Sequence of chain 1.A:
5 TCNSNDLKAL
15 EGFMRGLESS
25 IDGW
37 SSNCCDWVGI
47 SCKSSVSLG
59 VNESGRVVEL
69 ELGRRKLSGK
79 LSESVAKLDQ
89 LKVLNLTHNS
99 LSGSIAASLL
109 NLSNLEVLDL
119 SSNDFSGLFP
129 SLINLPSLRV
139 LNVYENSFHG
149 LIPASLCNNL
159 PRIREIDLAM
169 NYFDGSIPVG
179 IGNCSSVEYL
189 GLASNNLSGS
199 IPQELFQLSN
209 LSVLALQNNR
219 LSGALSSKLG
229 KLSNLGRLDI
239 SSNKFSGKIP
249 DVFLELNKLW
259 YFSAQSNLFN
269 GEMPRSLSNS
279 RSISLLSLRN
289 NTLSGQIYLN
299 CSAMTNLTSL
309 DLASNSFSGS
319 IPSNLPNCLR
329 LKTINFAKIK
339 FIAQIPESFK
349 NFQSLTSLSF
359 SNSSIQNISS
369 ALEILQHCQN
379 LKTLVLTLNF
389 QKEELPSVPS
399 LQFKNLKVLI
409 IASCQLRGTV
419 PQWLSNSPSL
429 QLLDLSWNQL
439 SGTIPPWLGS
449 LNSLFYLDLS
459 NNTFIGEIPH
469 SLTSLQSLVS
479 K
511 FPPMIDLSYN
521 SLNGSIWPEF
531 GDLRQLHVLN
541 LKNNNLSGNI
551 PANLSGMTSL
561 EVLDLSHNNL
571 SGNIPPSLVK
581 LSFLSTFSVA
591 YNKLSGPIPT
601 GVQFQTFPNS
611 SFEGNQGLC

Binding-site contacts:
Ligand atom C5 contacts residue TRP435 of chain 1.A at 4.3 Å (hydrophobic).
Ligand atom C6 contacts residue GLN413 of chain 1.A at 3.9 Å.
Ligand atom O3 contacts residue TRP435 of chain 1.A at 4.0 Å.
Ligand atom C3 contacts residue TRP435 of chain 1.A at 4.4 Å (hydrophobic).
Ligand atom C2 contacts residue TRP435 of chain 1.A at 4.0 Å (hydrophobic).
Ligand atom C6 contacts residue TRP435 of chain 1.A at 4.2 Å (hydrophobic).
Ligand atom C7 contacts residue TRP435 of chain 1.A at 4.3 Å (hydrophobic).
Ligand atom O5 contacts residue TRP435 of chain 1.A at 3.9 Å.
Ligand atom C1 contacts residue TRP435 of chain 1.A at 4.2 Å (hydrophobic).
Ligand atom C4 contacts residue ASN459 of chain 1.A at 4.1 Å.
Ligand atom N2 contacts residue ASN459 of chain 1.A at 2.9 Å (h-bond).
Ligand atom O7 contacts residue ASN459 of chain 1.A at 3.4 Å (h-bond).
Ligand atom C4 contacts residue TRP435 of chain 1.A at 3.8 Å (hydrophobic).
Ligand atom C3 contacts residue ASN459 of chain 1.A at 3.7 Å.
Ligand atom O6 contacts residue TRP435 of chain 1.A at 3.7 Å.
Ligand atom O5 contacts residue ASN459 of chain 1.A at 2.4 Å (h-bond).
Ligand atom C1 contacts residue ASN459 of chain 1.A at 1.4 Å.
Ligand atom C2 contacts residue ASN459 of chain 1.A at 2.3 Å.
Ligand atom C8 contacts residue ASN459 of chain 1.A at 4.4 Å.
Ligand atom C8 contacts residue TYR519 of chain 1.A at 3.4 Å (hydrophobic).
Ligand atom O6 contacts residue GLN413 of chain 1.A at 3.1 Å (h-bond).
Ligand atom C5 contacts residue ASN459 of chain 1.A at 3.7 Å.
Ligand atom O7 contacts residue TRP435 of chain 1.A at 3.3 Å.
Ligand atom C7 contacts residue ASN459 of chain 1.A at 3.3 Å.

A small-molecule ligand and the protein it binds are described below.
Small molecule (SMILES): CC(=O)N[C@@H]1[C@@H](O)[C@H](O)[C@@H](CO)O[C@H]1O